A protein and the small-molecule ligand that binds it are described below.
Small molecule (SMILES): O=C(O)c1cccc(O)c1

Binding-site contacts:
Ligand atom C1' contacts residue THR68 of chain 1.B at 4.3 Å.
Ligand atom C1' contacts residue THR66 of chain 1.B at 3.7 Å.
Ligand atom C2 contacts residue THR66 of chain 1.B at 4.0 Å.
Ligand atom O3 contacts residue GLU124 of chain 1.B at 3.3 Å (salt-bridge).
Ligand atom O3 contacts residue LEU61 of chain 1.B at 4.2 Å.
Ligand atom O2' contacts residue ALA129 of chain 1.B at 4.1 Å.
Ligand atom C1 contacts residue ALA129 of chain 1.B at 3.9 Å (hydrophobic).
Ligand atom C4 contacts residue LEU61 of chain 1.B at 4.3 Å (hydrophobic).
Ligand atom O1' contacts residue SER119 of chain 1.B at 4.4 Å.
Ligand atom C3 contacts residue VAL127 of chain 1.B at 3.5 Å (hydrophobic).
Ligand atom C6 contacts residue MSE55 of chain 1.B at 3.9 Å.
Ligand atom C1 contacts residue THR66 of chain 1.B at 4.2 Å.
Ligand atom O2' contacts residue THR68 of chain 1.B at 3.2 Å (h-bond).
Ligand atom C5 contacts residue MSE55 of chain 1.B at 3.7 Å.
Ligand atom C5 contacts residue MSE148 of chain 1.B at 3.6 Å.
Ligand atom C4 contacts residue VAL127 of chain 1.B at 3.8 Å (hydrophobic).
Ligand atom C6 contacts residue ASN146 of chain 1.B at 3.7 Å.
Ligand atom O2' contacts residue SER67 of chain 1.B at 3.2 Å (h-bond).
Ligand atom O1' contacts residue SER67 of chain 1.B at 2.9 Å (h-bond).
Ligand atom O2' contacts residue ASN146 of chain 1.B at 3.3 Å (h-bond).
Ligand atom C6 contacts residue MSE148 of chain 1.B at 4.2 Å.
Ligand atom C1 contacts residue ASN146 of chain 1.B at 4.3 Å.
Ligand atom C3 contacts residue HIS123 of chain 1.B at 4.0 Å.
Ligand atom C1' contacts residue ALA129 of chain 1.B at 3.7 Å (hydrophobic).
Ligand atom O1' contacts residue ALA129 of chain 1.B at 3.8 Å.
Ligand atom C6 contacts residue ALA129 of chain 1.B at 4.0 Å (hydrophobic).
Ligand atom C3 contacts residue LEU61 of chain 1.B at 4.1 Å (hydrophobic).
Ligand atom C1' contacts residue ASN146 of chain 1.B at 4.0 Å.
Ligand atom C4 contacts residue MSE148 of chain 1.B at 3.9 Å.
Ligand atom C3 contacts residue GLU124 of chain 1.B at 4.4 Å.
Ligand atom O3 contacts residue HIS123 of chain 1.B at 2.9 Å (h-bond).
Ligand atom O1' contacts residue THR66 of chain 1.B at 3.4 Å.
Ligand atom C2 contacts residue VAL127 of chain 1.B at 4.0 Å (hydrophobic).
Ligand atom C1' contacts residue SER67 of chain 1.B at 3.5 Å.
Ligand atom O3 contacts residue VAL127 of chain 1.B at 3.3 Å.
Ligand atom C4 contacts residue TYR53 of chain 1.B at 4.2 Å (hydrophobic).
Ligand atom C4 contacts residue GLY54 of chain 1.B at 4.1 Å.
Ligand atom O2' contacts residue THR66 of chain 1.B at 3.8 Å.
Ligand atom C5 contacts residue GLY54 of chain 1.B at 3.7 Å.
Ligand atom C2 contacts residue HIS123 of chain 1.B at 4.3 Å.

Sequence of chain 1.B:
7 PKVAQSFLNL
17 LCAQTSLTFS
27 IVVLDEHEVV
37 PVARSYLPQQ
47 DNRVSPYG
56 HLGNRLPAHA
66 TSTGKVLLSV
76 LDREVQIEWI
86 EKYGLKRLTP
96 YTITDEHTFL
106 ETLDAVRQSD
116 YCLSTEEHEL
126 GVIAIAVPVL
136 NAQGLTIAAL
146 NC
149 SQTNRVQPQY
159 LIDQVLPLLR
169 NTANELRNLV